Sequence of chain 1.LA:
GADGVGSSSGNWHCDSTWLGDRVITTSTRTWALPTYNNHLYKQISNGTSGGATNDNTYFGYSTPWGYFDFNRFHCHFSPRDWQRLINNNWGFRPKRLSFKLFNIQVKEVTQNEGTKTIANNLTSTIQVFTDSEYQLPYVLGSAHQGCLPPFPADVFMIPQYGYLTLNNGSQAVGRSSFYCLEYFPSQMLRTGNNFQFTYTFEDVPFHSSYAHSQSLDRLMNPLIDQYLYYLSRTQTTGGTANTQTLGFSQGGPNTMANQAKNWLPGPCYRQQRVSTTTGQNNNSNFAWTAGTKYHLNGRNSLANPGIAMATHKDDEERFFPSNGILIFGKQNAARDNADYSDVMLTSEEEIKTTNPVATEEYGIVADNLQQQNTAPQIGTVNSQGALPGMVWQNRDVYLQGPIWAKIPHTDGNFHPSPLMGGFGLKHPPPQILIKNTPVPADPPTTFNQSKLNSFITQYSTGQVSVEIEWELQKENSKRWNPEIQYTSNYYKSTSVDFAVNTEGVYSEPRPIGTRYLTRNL

A small-molecule ligand and the protein it binds are described below.
Small molecule (SMILES): Nc1ccn([C@H]2C[C@H](O)[C@@H](COP(=O)(O)O)O2)c(=O)n1

Binding-site contacts:
Ligand atom C3' contacts residue DA1 of chain 1.FE at 2.6 Å.
Ligand atom C4' contacts residue DA1 of chain 1.FE at 3.9 Å.
Ligand atom O3' contacts residue DA1 of chain 1.FE at 1.6 Å.
Ligand atom C2' contacts residue DA1 of chain 1.FE at 3.1 Å.
Ligand atom O3' contacts residue PRO205 of chain 1.LA at 4.2 Å.
Ligand atom C5' contacts residue PRO205 of chain 1.LA at 4.5 Å (hydrophobic).
Ligand atom O5' contacts residue DA1 of chain 1.FE at 4.3 Å.
Ligand atom C5' contacts residue DA1 of chain 1.FE at 4.4 Å.